Binding-site contacts:
Ligand atom O1 contacts residue EDO1 of chain 1.C at 1.3 Å (h-bond).
Ligand atom C2 contacts residue VAL59 of chain 1.A at 3.5 Å (hydrophobic).
Ligand atom C1 contacts residue EDO1 of chain 1.C at 3.6 Å.
Ligand atom N1 contacts residue VAL59 of chain 1.A at 3.9 Å.
Ligand atom O1 contacts residue ASN110 of chain 1.A at 3.1 Å (h-bond).
Ligand atom C3 contacts residue EDO1 of chain 1.D at 2.2 Å.
Ligand atom C4 contacts residue EDO1 of chain 1.C at 3.0 Å.
Ligand atom C5 contacts residue VAL64 of chain 1.A at 4.0 Å (hydrophobic).
Ligand atom C1 contacts residue ILE54 of chain 1.A at 3.9 Å (hydrophobic).
Ligand atom C6 contacts residue ASN110 of chain 1.A at 3.8 Å.
Ligand atom C7 contacts residue EDO1 of chain 1.C at 3.7 Å.
Ligand atom C2 contacts residue EDO1 of chain 1.C at 2.2 Å.
Ligand atom N1 contacts residue EDO1 of chain 1.D at 1.8 Å (h-bond).
Ligand atom O1 contacts residue EDO1 of chain 1.D at 2.1 Å.
Ligand atom C5 contacts residue EDO1 of chain 1.C at 1.4 Å.
Ligand atom C1 contacts residue VAL59 of chain 1.A at 3.4 Å (hydrophobic).
Ligand atom N1 contacts residue EDO1 of chain 1.C at 1.9 Å.
Ligand atom C3 contacts residue EDO1 of chain 1.C at 3.0 Å.
Ligand atom C6 contacts residue PHE116 of chain 1.A at 4.2 Å (hydrophobic).
Ligand atom C7 contacts residue VAL64 of chain 1.A at 4.2 Å (hydrophobic).
Ligand atom C8 contacts residue VAL64 of chain 1.A at 3.5 Å (hydrophobic).
Ligand atom C4 contacts residue EDO1 of chain 1.D at 3.1 Å.
Ligand atom C9 contacts residue VAL64 of chain 1.A at 4.0 Å (hydrophobic).
Ligand atom C3 contacts residue VAL59 of chain 1.A at 4.0 Å (hydrophobic).
Ligand atom C11 contacts residue GLU63 of chain 1.A at 2.8 Å.
Ligand atom C8 contacts residue EDO1 of chain 1.C at 4.1 Å.
Ligand atom C6 contacts residue EDO1 of chain 1.D at 2.8 Å.
Ligand atom C1 contacts residue EDO1 of chain 1.D at 0.7 Å.
Ligand atom O1 contacts residue VAL59 of chain 1.A at 3.9 Å.
Ligand atom C2 contacts residue EDO1 of chain 1.D at 1.6 Å.
Ligand atom C4 contacts residue PHE116 of chain 1.A at 3.8 Å (hydrophobic).
Ligand atom C5 contacts residue EDO1 of chain 1.D at 4.0 Å.
Ligand atom C10 contacts residue GLU63 of chain 1.A at 2.1 Å.
Ligand atom C7 contacts residue GLU63 of chain 1.A at 3.9 Å.
Ligand atom N2 contacts residue EDO1 of chain 1.C at 2.5 Å.
Ligand atom N3 contacts residue GLU63 of chain 1.A at 2.8 Å (salt-bridge).
Ligand atom C9 contacts residue GLU63 of chain 1.A at 3.6 Å.
Ligand atom C2 contacts residue ASN110 of chain 1.A at 4.0 Å.
Ligand atom N2 contacts residue EDO1 of chain 1.D at 4.0 Å.
Ligand atom C6 contacts residue EDO1 of chain 1.C at 0.5 Å.

The protein below binds the small molecule below.
Small molecule (SMILES): CC(=O)N1CCN(c2ccncc2)CC1

Sequence of chain 1.A:
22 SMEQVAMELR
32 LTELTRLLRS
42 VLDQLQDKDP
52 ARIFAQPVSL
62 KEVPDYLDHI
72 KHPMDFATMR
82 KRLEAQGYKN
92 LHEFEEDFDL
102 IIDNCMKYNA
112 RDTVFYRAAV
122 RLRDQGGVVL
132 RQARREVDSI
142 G